This small molecule binds to this protein.
Small molecule (SMILES): COc1cc2c(Nc3ccc(Sc4nccn4C)c(Cl)c3)c(C#N)cnc2cc1OCCCN(C)CCO

Sequence of chain 1.G:
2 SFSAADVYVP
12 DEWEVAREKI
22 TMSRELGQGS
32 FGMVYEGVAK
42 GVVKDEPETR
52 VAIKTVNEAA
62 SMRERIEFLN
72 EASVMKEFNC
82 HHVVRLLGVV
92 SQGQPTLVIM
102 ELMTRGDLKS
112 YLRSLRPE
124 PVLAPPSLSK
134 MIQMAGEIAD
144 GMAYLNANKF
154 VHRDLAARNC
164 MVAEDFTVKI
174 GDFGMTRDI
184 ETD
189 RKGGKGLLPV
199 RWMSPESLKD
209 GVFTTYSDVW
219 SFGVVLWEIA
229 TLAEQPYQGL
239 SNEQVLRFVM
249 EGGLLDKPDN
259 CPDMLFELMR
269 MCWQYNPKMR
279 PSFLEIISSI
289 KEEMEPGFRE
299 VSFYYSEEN

Binding-site contacts:
Ligand atom S25 contacts residue LYS55 of chain 1.G at 3.7 Å.
Ligand atom C28 contacts residue SER31 of chain 1.G at 3.3 Å.
Ligand atom N7 contacts residue MET164 of chain 1.G at 3.1 Å.
Ligand atom N7 contacts residue LEU103 of chain 1.G at 3.6 Å.
Ligand atom C31 contacts residue MET101 of chain 1.G at 3.5 Å (hydrophobic).
Ligand atom C9 contacts residue MET164 of chain 1.G at 3.4 Å (hydrophobic).
Ligand atom CL24 contacts residue ILE54 of chain 1.G at 3.7 Å.
Ligand atom C1 contacts residue LEU27 of chain 1.G at 3.6 Å (hydrophobic).
Ligand atom C5 contacts residue MET164 of chain 1.G at 3.4 Å (hydrophobic).
Ligand atom C14 contacts residue THR105 of chain 1.G at 3.0 Å.
Ligand atom N27 contacts residue SER31 of chain 1.G at 3.5 Å (h-bond).
Ligand atom N7 contacts residue MET104 of chain 1.G at 2.9 Å (h-bond).
Ligand atom C29 contacts residue GLU72 of chain 1.G at 3.5 Å.
Ligand atom C8 contacts residue GLU102 of chain 1.G at 3.4 Å.
Ligand atom CL24 contacts residue MET101 of chain 1.G at 3.3 Å.
Ligand atom C28 contacts residue LYS55 of chain 1.G at 3.5 Å.
Ligand atom N33 contacts residue VAL85 of chain 1.G at 3.5 Å.
Ligand atom C3 contacts residue MET104 of chain 1.G at 3.2 Å (hydrophobic).
Ligand atom C2 contacts residue LEU27 of chain 1.G at 3.5 Å (hydrophobic).
Ligand atom N33 contacts residue MET101 of chain 1.G at 3.2 Å.
Ligand atom CL24 contacts residue VAL99 of chain 1.G at 3.1 Å.
Ligand atom C4 contacts residue MET164 of chain 1.G at 3.2 Å (hydrophobic).
Ligand atom CL24 contacts residue LYS55 of chain 1.G at 3.1 Å.
Ligand atom C22 contacts residue MET101 of chain 1.G at 3.5 Å (hydrophobic).
Ligand atom N27 contacts residue PHE69 of chain 1.G at 3.2 Å.
Ligand atom C32 contacts residue MET101 of chain 1.G at 3.7 Å (hydrophobic).
Ligand atom N27 contacts residue LYS55 of chain 1.G at 2.6 Å (salt-bridge).
Ligand atom C26 contacts residue LYS55 of chain 1.G at 3.7 Å.
Ligand atom C14 contacts residue GLY107 of chain 1.G at 3.5 Å.
Ligand atom CL24 contacts residue ALA53 of chain 1.G at 3.7 Å.
Ligand atom C35 contacts residue THR105 of chain 1.G at 3.7 Å.
Ligand atom C13 contacts residue THR105 of chain 1.G at 3.3 Å.
Ligand atom C23 contacts residue VAL35 of chain 1.G at 3.6 Å (hydrophobic).
Ligand atom C28 contacts residue PHE69 of chain 1.G at 3.6 Å (hydrophobic).
Ligand atom C10 contacts residue MET164 of chain 1.G at 3.5 Å (hydrophobic).
Ligand atom C8 contacts residue MET104 of chain 1.G at 3.4 Å (hydrophobic).
Ligand atom O11 contacts residue LEU27 of chain 1.G at 3.5 Å.
Ligand atom C21 contacts residue MET101 of chain 1.G at 3.8 Å (hydrophobic).
Ligand atom C8 contacts residue MET164 of chain 1.G at 3.2 Å (hydrophobic).
Ligand atom C26 contacts residue PHE69 of chain 1.G at 3.5 Å (hydrophobic).